Sequence of chain 1.C:
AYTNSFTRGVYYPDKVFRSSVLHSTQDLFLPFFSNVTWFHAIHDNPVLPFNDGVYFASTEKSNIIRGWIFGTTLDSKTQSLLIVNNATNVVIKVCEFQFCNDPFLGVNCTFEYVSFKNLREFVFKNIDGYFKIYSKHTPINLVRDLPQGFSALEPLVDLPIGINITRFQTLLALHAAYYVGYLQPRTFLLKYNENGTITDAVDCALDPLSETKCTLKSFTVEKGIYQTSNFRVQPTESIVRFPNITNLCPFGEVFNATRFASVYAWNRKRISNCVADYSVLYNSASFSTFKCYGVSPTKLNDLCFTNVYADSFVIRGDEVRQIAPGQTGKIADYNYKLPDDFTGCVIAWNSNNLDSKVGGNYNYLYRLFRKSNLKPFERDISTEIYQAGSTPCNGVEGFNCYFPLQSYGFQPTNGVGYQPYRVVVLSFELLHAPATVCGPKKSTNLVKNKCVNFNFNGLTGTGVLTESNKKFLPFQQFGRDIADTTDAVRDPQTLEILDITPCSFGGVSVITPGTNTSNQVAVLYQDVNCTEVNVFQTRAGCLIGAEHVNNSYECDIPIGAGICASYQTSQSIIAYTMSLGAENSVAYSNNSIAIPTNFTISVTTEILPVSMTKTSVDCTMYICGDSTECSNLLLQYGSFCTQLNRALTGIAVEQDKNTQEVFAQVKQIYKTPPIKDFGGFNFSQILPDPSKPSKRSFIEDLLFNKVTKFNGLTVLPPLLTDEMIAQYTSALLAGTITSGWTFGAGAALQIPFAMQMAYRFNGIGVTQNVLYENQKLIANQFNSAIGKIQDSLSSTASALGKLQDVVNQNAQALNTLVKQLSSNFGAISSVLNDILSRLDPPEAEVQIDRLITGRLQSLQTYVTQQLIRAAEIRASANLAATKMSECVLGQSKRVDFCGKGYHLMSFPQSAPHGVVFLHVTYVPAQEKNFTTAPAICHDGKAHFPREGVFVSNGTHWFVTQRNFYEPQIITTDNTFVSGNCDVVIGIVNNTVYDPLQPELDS

This small molecule binds to this protein.
Small molecule (SMILES): CC(=O)N[C@@H]1[C@@H](O)[C@H](O)[C@@H](CO)O[C@H]1O

Binding-site contacts:
Ligand atom O5 contacts residue ASN122 of chain 1.C at 2.4 Å (h-bond).
Ligand atom C3 contacts residue ASN122 of chain 1.C at 3.8 Å.
Ligand atom C7 contacts residue ASN122 of chain 1.C at 3.5 Å.
Ligand atom O7 contacts residue ASN122 of chain 1.C at 3.7 Å.
Ligand atom C2 contacts residue ASN122 of chain 1.C at 2.4 Å.
Ligand atom O7 contacts residue THR124 of chain 1.C at 3.6 Å.
Ligand atom C1 contacts residue ASN122 of chain 1.C at 1.4 Å.
Ligand atom C7 contacts residue ASN125 of chain 1.C at 3.7 Å.
Ligand atom O6 contacts residue LYS129 of chain 1.C at 3.7 Å.
Ligand atom C6 contacts residue VAL127 of chain 1.C at 3.8 Å (hydrophobic).
Ligand atom C8 contacts residue ASN125 of chain 1.C at 4.4 Å.
Ligand atom C7 contacts residue THR124 of chain 1.C at 4.0 Å.
Ligand atom C8 contacts residue THR124 of chain 1.C at 3.6 Å.
Ligand atom C5 contacts residue VAL127 of chain 1.C at 3.9 Å (hydrophobic).
Ligand atom O5 contacts residue VAL127 of chain 1.C at 4.0 Å.
Ligand atom C6 contacts residue LYS129 of chain 1.C at 4.0 Å.
Ligand atom C4 contacts residue ASN122 of chain 1.C at 4.2 Å.
Ligand atom N2 contacts residue ASN122 of chain 1.C at 2.9 Å (h-bond).
Ligand atom C8 contacts residue ASN122 of chain 1.C at 4.4 Å.
Ligand atom O7 contacts residue ASN125 of chain 1.C at 2.9 Å (h-bond).
Ligand atom C1 contacts residue ASN125 of chain 1.C at 3.9 Å.
Ligand atom C5 contacts residue ASN122 of chain 1.C at 3.7 Å.